Sequence of chain 1.A:
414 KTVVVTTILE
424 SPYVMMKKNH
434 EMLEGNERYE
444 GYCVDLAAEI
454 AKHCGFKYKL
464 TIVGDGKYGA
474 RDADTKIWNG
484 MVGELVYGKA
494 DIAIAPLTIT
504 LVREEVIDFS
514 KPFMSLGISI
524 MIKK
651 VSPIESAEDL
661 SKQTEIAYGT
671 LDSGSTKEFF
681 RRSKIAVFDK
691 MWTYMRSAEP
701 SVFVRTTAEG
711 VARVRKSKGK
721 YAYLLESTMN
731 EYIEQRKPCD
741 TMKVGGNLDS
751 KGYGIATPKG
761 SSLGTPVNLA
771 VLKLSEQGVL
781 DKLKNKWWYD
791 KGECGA

Sequence of chain 1.D:
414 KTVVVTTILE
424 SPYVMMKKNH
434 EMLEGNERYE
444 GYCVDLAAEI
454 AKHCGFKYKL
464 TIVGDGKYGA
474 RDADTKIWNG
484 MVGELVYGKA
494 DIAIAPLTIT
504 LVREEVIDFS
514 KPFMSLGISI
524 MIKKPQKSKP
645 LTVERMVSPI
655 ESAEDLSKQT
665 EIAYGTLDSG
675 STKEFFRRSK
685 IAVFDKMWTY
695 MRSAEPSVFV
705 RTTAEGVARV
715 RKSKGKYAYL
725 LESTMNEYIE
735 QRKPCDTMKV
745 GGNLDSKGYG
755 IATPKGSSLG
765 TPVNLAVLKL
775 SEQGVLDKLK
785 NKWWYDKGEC

This small molecule binds to this protein.
Small molecule (SMILES): NS(=O)(=O)c1cc2c(cc1Cl)N[C@H]([C@H]1C[C@H]3C=C[C@@H]1C3)NS2(=O)=O

Binding-site contacts:
Ligand atom N3 contacts residue SER750 of chain 1.A at 3.7 Å.
Ligand atom C14 contacts residue SER750 of chain 1.A at 3.2 Å.
Ligand atom C12 contacts residue PHE516 of chain 1.D at 3.8 Å (hydrophobic).
Ligand atom O4 contacts residue LYS784 of chain 1.D at 3.8 Å.
Ligand atom C1 contacts residue PRO515 of chain 1.D at 3.5 Å (hydrophobic).
Ligand atom C13 contacts residue PHE516 of chain 1.D at 3.8 Å (hydrophobic).
Ligand atom C3 contacts residue PRO515 of chain 1.A at 3.7 Å (hydrophobic).
Ligand atom C10 contacts residue SER750 of chain 1.A at 3.3 Å.
Ligand atom O1 contacts residue SER518 of chain 1.A at 3.8 Å.
Ligand atom CL contacts residue ASP781 of chain 1.D at 3.3 Å.
Ligand atom C6 contacts residue SER775 of chain 1.D at 3.5 Å.
Ligand atom O2 contacts residue SER518 of chain 1.D at 3.1 Å (h-bond).
Ligand atom C11 contacts residue SER518 of chain 1.D at 3.6 Å.
Ligand atom N1 contacts residue PRO515 of chain 1.D at 2.6 Å (h-bond).
Ligand atom O2 contacts residue MET517 of chain 1.D at 3.2 Å.
Ligand atom C8 contacts residue PRO515 of chain 1.D at 3.4 Å (hydrophobic).
Ligand atom C3 contacts residue GLY752 of chain 1.A at 3.7 Å.
Ligand atom C5 contacts residue LEU772 of chain 1.D at 3.7 Å (hydrophobic).
Ligand atom O3 contacts residue SER518 of chain 1.D at 3.3 Å (h-bond).
Ligand atom N2 contacts residue SER750 of chain 1.A at 3.7 Å.
Ligand atom C7 contacts residue LEU772 of chain 1.D at 3.8 Å (hydrophobic).
Ligand atom O3 contacts residue MET517 of chain 1.D at 3.7 Å.
Ligand atom C14 contacts residue SER775 of chain 1.D at 3.3 Å.
Ligand atom C11 contacts residue MET517 of chain 1.D at 3.4 Å (hydrophobic).
Ligand atom C5 contacts residue ILE502 of chain 1.A at 3.5 Å (hydrophobic).
Ligand atom C11 contacts residue SER750 of chain 1.A at 3.1 Å.
Ligand atom C7 contacts residue ILE502 of chain 1.A at 3.7 Å (hydrophobic).
Ligand atom C13 contacts residue SER750 of chain 1.A at 3.0 Å.
Ligand atom CL contacts residue LEU780 of chain 1.D at 3.7 Å.
Ligand atom N2 contacts residue SER775 of chain 1.D at 2.8 Å (h-bond).
Ligand atom C9 contacts residue SER750 of chain 1.A at 3.3 Å.
Ligand atom C14 contacts residue PHE516 of chain 1.D at 3.8 Å (hydrophobic).
Ligand atom C12 contacts residue SER750 of chain 1.A at 3.0 Å.
Ligand atom C4 contacts residue GLY752 of chain 1.A at 3.4 Å.
Ligand atom O2 contacts residue PRO515 of chain 1.D at 3.4 Å (h-bond).
Ligand atom S1 contacts residue PRO515 of chain 1.D at 3.4 Å (h-bond).
Ligand atom C4 contacts residue ILE502 of chain 1.A at 3.6 Å (hydrophobic).
Ligand atom N2 contacts residue PRO515 of chain 1.D at 3.7 Å.
Ligand atom C7 contacts residue LYS514 of chain 1.D at 3.6 Å.
Ligand atom C10 contacts residue SER775 of chain 1.D at 3.5 Å.